Sequence of chain 1.A:
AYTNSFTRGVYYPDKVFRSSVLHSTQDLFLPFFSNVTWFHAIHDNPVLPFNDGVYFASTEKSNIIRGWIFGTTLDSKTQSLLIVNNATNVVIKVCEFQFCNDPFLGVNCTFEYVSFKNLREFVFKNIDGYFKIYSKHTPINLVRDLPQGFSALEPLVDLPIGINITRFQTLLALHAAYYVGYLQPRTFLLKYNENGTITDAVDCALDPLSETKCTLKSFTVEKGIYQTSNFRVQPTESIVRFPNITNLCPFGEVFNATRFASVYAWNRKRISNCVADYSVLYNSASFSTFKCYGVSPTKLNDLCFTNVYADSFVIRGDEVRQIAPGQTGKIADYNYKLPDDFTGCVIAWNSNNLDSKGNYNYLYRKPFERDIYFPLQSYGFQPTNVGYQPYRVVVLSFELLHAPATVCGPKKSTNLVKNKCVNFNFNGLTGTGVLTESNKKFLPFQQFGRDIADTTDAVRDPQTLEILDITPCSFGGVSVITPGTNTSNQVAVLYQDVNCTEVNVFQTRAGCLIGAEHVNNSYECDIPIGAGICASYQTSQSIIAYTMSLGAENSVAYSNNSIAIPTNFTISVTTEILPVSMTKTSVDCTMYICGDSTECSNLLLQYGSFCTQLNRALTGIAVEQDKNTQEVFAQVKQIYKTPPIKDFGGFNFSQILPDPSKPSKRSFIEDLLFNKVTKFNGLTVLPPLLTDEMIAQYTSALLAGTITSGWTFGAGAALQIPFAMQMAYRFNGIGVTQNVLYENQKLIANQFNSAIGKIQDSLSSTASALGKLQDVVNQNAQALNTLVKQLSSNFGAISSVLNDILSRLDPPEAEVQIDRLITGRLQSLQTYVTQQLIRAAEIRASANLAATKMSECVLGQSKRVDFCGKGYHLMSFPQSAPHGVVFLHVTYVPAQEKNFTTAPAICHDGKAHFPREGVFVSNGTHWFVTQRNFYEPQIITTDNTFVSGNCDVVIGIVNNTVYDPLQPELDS

The protein below binds the small molecule below.
Small molecule (SMILES): CC(=O)N[C@@H]1[C@@H](O)[C@H](O)[C@@H](CO)O[C@H]1O

Binding-site contacts:
Ligand atom O5 contacts residue TYR28 of chain 1.A at 3.9 Å.
Ligand atom O5 contacts residue ASN61 of chain 1.A at 2.4 Å (h-bond).
Ligand atom O7 contacts residue ASN61 of chain 1.A at 3.1 Å (h-bond).
Ligand atom C8 contacts residue ASN61 of chain 1.A at 4.3 Å.
Ligand atom C3 contacts residue ASN61 of chain 1.A at 3.8 Å.
Ligand atom N2 contacts residue ASN61 of chain 1.A at 2.9 Å (h-bond).
Ligand atom C2 contacts residue ASN61 of chain 1.A at 2.5 Å.
Ligand atom C1 contacts residue ASN61 of chain 1.A at 1.4 Å.
Ligand atom C5 contacts residue ASN61 of chain 1.A at 3.7 Å.
Ligand atom C7 contacts residue ASN61 of chain 1.A at 3.2 Å.
Ligand atom C4 contacts residue ASN61 of chain 1.A at 4.2 Å.
Ligand atom C1 contacts residue TYR28 of chain 1.A at 4.4 Å (hydrophobic).